Binding-site contacts:
Ligand atom O3 contacts residue GLU188 of chain 1.B at 2.9 Å (salt-bridge).
Ligand atom O1 contacts residue ASP212 of chain 1.B at 3.9 Å.
Ligand atom C2 contacts residue LYS186 of chain 1.B at 3.6 Å.
Ligand atom C1 contacts residue THR244 of chain 1.B at 3.6 Å.
Ligand atom O2 contacts residue ALA209 of chain 1.B at 4.3 Å.
Ligand atom O1 contacts residue ARG210 of chain 1.B at 3.7 Å.
Ligand atom C1 contacts residue GLY211 of chain 1.B at 3.8 Å.
Ligand atom O3 contacts residue ASP212 of chain 1.B at 2.8 Å (salt-bridge).
Ligand atom O1 contacts residue MG1 of chain 1.P at 4.1 Å.
Ligand atom C2 contacts residue ALA209 of chain 1.B at 3.9 Å (hydrophobic).
Ligand atom O2 contacts residue ARG87 of chain 1.B at 4.0 Å.
Ligand atom O2 contacts residue LYS186 of chain 1.B at 3.7 Å.
Ligand atom C1 contacts residue GLU188 of chain 1.B at 3.6 Å.
Ligand atom O4 contacts residue ALA209 of chain 1.B at 4.3 Å.
Ligand atom O3 contacts residue GLY211 of chain 1.B at 3.7 Å.
Ligand atom O4 contacts residue GLU188 of chain 1.B at 3.1 Å (salt-bridge).
Ligand atom O1 contacts residue GLY211 of chain 1.B at 3.0 Å (h-bond).
Ligand atom O4 contacts residue LYS186 of chain 1.B at 2.9 Å (salt-bridge).
Ligand atom O1 contacts residue ALA209 of chain 1.B at 3.5 Å.
Ligand atom O1 contacts residue THR244 of chain 1.B at 2.5 Å (h-bond).
Ligand atom O2 contacts residue MET276 of chain 1.B at 4.3 Å.
Ligand atom O2 contacts residue THR244 of chain 1.B at 3.5 Å (h-bond).
Ligand atom C1 contacts residue MG1 of chain 1.P at 2.9 Å.
Ligand atom C1 contacts residue ALA209 of chain 1.B at 3.6 Å (hydrophobic).
Ligand atom C2 contacts residue THR244 of chain 1.B at 4.1 Å.
Ligand atom C2 contacts residue ASP212 of chain 1.B at 4.4 Å.
Ligand atom O4 contacts residue ASP212 of chain 1.B at 3.8 Å.
Ligand atom C1 contacts residue ASP212 of chain 1.B at 3.7 Å.
Ligand atom O4 contacts residue MG1 of chain 1.P at 1.9 Å.
Ligand atom O2 contacts residue MG1 of chain 1.P at 4.0 Å.
Ligand atom O3 contacts residue MG1 of chain 1.P at 2.3 Å.
Ligand atom C2 contacts residue MG1 of chain 1.P at 2.8 Å.
Ligand atom O3 contacts residue ALA209 of chain 1.B at 3.8 Å.
Ligand atom C2 contacts residue GLU188 of chain 1.B at 3.6 Å.

Sequence of chain 1.B:
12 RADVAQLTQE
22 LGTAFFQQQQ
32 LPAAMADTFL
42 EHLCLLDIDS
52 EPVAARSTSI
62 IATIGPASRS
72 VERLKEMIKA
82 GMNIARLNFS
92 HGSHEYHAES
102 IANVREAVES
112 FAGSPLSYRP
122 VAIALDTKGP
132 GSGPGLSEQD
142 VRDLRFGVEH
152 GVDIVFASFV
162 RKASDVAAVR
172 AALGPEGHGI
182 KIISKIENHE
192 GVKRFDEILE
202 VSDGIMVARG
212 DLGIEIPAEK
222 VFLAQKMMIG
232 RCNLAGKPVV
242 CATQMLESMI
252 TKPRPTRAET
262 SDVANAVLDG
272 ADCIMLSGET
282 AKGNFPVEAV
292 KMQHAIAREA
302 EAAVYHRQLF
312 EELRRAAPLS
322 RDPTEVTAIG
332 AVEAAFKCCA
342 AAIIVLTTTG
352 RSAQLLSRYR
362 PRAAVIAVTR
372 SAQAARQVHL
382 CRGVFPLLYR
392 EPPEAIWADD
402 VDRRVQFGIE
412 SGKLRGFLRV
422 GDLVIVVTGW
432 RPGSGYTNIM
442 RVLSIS

A small-molecule ligand and the protein it binds are described below.
Small molecule (SMILES): O=C([O-])C(=O)[O-]